Sequence of chain 1.B:
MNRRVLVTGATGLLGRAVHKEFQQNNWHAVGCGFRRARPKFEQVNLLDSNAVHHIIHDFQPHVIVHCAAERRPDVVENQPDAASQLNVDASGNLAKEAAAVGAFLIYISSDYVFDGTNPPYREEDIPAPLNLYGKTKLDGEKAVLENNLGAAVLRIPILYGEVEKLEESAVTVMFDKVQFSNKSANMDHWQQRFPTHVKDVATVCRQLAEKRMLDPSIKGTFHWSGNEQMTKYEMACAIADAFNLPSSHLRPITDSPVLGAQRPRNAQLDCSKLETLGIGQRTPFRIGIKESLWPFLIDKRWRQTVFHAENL

Binding-site contacts:
Ligand atom C8 contacts residue ASN311 of chain 2.B at 3.9 Å.
Ligand atom O2 contacts residue ASP58 of chain 1.B at 2.8 Å (salt-bridge).
Ligand atom O2 contacts residue ARG303 of chain 2.B at 3.0 Å.
Ligand atom C10 contacts residue ALA51 of chain 1.B at 3.5 Å (hydrophobic).
Ligand atom C13 contacts residue HIS308 of chain 2.B at 3.0 Å.
Ligand atom C9 contacts residue ASN311 of chain 2.B at 3.6 Å.
Ligand atom C2 contacts residue TRP302 of chain 2.B at 4.0 Å (hydrophobic).
Ligand atom C1 contacts residue VAL306 of chain 2.B at 3.8 Å (hydrophobic).
Ligand atom C13 contacts residue HIS54 of chain 1.B at 3.5 Å.
Ligand atom C7 contacts residue HIS54 of chain 1.B at 3.8 Å.
Ligand atom O3 contacts residue VAL44 of chain 1.B at 3.8 Å.
Ligand atom C2 contacts residue VAL306 of chain 2.B at 3.8 Å (hydrophobic).
Ligand atom C11 contacts residue ALA51 of chain 1.B at 3.6 Å (hydrophobic).
Ligand atom C4 contacts residue VAL306 of chain 2.B at 3.6 Å (hydrophobic).
Ligand atom C12 contacts residue GLU310 of chain 2.B at 3.4 Å.
Ligand atom C11 contacts residue ASN311 of chain 2.B at 3.8 Å.
Ligand atom C9 contacts residue THR305 of chain 2.B at 3.7 Å.
Ligand atom C1 contacts residue GLU42 of chain 1.B at 3.4 Å.
Ligand atom C4 contacts residue ASP58 of chain 1.B at 3.7 Å.
Ligand atom C11 contacts residue ASP48 of chain 1.B at 3.7 Å.
Ligand atom C14 contacts residue HIS308 of chain 2.B at 3.3 Å.
Ligand atom C3 contacts residue ARG303 of chain 2.B at 3.9 Å.
Ligand atom C9 contacts residue HIS54 of chain 1.B at 3.8 Å.
Ligand atom C8 contacts residue THR305 of chain 2.B at 2.9 Å.
Ligand atom O3 contacts residue GLU42 of chain 1.B at 2.6 Å (salt-bridge).
Ligand atom C2 contacts residue ARG303 of chain 2.B at 3.7 Å.
Ligand atom O1 contacts residue GLU310 of chain 2.B at 3.1 Å (salt-bridge).
Ligand atom C2 contacts residue GLU42 of chain 1.B at 3.4 Å.
Ligand atom C14 contacts residue THR305 of chain 2.B at 3.7 Å.
Ligand atom C3 contacts residue VAL306 of chain 2.B at 3.6 Å (hydrophobic).
Ligand atom C14 contacts residue HIS54 of chain 1.B at 3.3 Å.
Ligand atom C8 contacts residue HIS54 of chain 1.B at 3.7 Å.
Ligand atom O2 contacts residue VAL306 of chain 2.B at 3.9 Å.
Ligand atom C4 contacts residue THR305 of chain 2.B at 3.8 Å.
Ligand atom O2 contacts residue TRP302 of chain 2.B at 3.6 Å.
Ligand atom C10 contacts residue ASN311 of chain 2.B at 3.4 Å.
Ligand atom C3 contacts residue ASP58 of chain 1.B at 3.7 Å.
Ligand atom C11 contacts residue GLU310 of chain 2.B at 3.7 Å.
Ligand atom O1 contacts residue ASN50 of chain 1.B at 3.4 Å.
Ligand atom C12 contacts residue ASN50 of chain 1.B at 3.8 Å.

This small molecule binds to this protein.
Small molecule (SMILES): Oc1ccc(/C=C/c2cc(O)cc(O)c2)cc1

Sequence of chain 2.B:
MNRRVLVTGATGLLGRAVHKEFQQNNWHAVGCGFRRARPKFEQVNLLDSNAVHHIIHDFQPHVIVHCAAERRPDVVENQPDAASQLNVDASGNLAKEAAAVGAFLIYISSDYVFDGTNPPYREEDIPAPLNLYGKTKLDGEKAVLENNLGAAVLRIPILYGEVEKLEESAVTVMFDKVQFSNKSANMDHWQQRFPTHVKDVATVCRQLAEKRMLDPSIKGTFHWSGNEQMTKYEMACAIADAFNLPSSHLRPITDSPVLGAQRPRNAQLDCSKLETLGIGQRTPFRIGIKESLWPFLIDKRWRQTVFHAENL